This small molecule binds to this protein.
Small molecule (SMILES): CC(=O)N[C@@H]1[C@@H](O)[C@H](O)[C@@H](CO)O[C@H]1O

Binding-site contacts:
Ligand atom C5 contacts residue ASN443 of chain 1.A at 3.6 Å.
Ligand atom O5 contacts residue ASN443 of chain 1.A at 2.2 Å (h-bond).
Ligand atom O5 contacts residue SER441 of chain 1.A at 4.4 Å.
Ligand atom O6 contacts residue SER441 of chain 1.A at 4.3 Å.
Ligand atom O6 contacts residue ASN443 of chain 1.A at 4.5 Å.
Ligand atom N2 contacts residue ASN443 of chain 1.A at 3.0 Å (h-bond).
Ligand atom C4 contacts residue ASN443 of chain 1.A at 4.1 Å.
Ligand atom C3 contacts residue ASN443 of chain 1.A at 3.8 Å.
Ligand atom C8 contacts residue ASN443 of chain 1.A at 4.4 Å.
Ligand atom C7 contacts residue ASN443 of chain 1.A at 3.8 Å.
Ligand atom O7 contacts residue ASN443 of chain 1.A at 4.1 Å.
Ligand atom C1 contacts residue ASN443 of chain 1.A at 1.4 Å.
Ligand atom C2 contacts residue ASN443 of chain 1.A at 2.4 Å.

Sequence of chain 1.A:
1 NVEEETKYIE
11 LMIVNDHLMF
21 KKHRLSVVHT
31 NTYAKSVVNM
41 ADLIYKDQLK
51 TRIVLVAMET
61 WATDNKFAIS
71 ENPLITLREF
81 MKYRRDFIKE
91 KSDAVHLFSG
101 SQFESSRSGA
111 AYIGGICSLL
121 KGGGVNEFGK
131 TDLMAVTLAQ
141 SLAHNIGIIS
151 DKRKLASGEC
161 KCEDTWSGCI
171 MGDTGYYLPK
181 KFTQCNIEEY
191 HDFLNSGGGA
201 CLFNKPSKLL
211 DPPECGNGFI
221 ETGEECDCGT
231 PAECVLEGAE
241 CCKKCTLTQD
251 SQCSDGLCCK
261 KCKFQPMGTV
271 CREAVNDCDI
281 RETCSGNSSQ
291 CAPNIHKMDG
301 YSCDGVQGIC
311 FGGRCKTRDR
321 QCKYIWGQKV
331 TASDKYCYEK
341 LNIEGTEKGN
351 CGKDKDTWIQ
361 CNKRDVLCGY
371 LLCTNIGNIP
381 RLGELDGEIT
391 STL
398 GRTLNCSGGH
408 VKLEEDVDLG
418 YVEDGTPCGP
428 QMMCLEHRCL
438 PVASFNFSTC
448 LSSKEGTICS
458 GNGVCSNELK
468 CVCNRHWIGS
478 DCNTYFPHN